A small-molecule ligand and the protein it binds are described below.
Small molecule (SMILES): CC(C)(C)C(=O)N[C@@H](C(=O)NO)c1ccc(-c2ccc(CO)cc2)cc1

Sequence of chain 1.E:
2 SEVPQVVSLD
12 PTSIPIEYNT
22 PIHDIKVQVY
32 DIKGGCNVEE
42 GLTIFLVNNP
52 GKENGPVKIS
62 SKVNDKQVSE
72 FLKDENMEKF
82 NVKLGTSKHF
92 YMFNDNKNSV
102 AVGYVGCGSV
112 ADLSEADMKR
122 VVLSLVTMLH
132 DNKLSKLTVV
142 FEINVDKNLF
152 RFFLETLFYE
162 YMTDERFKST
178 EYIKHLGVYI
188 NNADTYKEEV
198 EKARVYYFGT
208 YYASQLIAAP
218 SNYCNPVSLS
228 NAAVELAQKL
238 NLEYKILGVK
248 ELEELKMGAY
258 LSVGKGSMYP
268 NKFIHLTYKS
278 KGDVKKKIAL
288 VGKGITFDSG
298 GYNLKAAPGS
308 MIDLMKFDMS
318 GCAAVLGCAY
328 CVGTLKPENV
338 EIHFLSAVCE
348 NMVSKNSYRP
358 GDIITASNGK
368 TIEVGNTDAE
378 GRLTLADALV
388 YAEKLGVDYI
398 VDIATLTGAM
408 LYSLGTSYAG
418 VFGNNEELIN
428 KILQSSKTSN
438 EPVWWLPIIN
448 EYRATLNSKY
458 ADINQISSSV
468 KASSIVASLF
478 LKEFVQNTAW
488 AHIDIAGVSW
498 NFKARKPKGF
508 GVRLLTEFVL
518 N

Binding-site contacts:
Ligand atom C15 contacts residue GLY405 of chain 1.E at 3.8 Å.
Ligand atom O01 contacts residue GLY405 of chain 1.E at 3.2 Å (h-bond).
Ligand atom C13 contacts residue GLY405 of chain 1.E at 3.8 Å.
Ligand atom O11 contacts residue ZN1 of chain 1.JA at 2.8 Å.
Ligand atom C18 contacts residue ALA493 of chain 1.E at 3.8 Å (hydrophobic).
Ligand atom C19 contacts residue ALA493 of chain 1.E at 3.8 Å (hydrophobic).
Ligand atom N10 contacts residue ASP375 of chain 1.E at 2.9 Å (salt-bridge).
Ligand atom C20 contacts residue LEU408 of chain 1.E at 3.6 Å (hydrophobic).
Ligand atom O22 contacts residue MET308 of chain 1.E at 3.7 Å.
Ligand atom O22 contacts residue LEU408 of chain 1.E at 3.6 Å.
Ligand atom O12 contacts residue ASP375 of chain 1.E at 2.8 Å (salt-bridge).
Ligand atom O11 contacts residue CO31 of chain 1.IA at 2.1 Å (h-bond).
Ligand atom C08 contacts residue LEU403 of chain 1.E at 3.3 Å (hydrophobic).
Ligand atom C09 contacts residue LYS302 of chain 1.E at 3.8 Å.
Ligand atom N10 contacts residue ASP295 of chain 1.E at 3.1 Å (salt-bridge).
Ligand atom C26 contacts residue LYS302 of chain 1.E at 3.7 Å.
Ligand atom O12 contacts residue ASP295 of chain 1.E at 2.9 Å (salt-bridge).
Ligand atom N10 contacts residue LYS290 of chain 1.E at 3.5 Å (salt-bridge).
Ligand atom N10 contacts residue GLU377 of chain 1.E at 3.6 Å.
Ligand atom O11 contacts residue ZN1 of chain 1.KA at 3.5 Å.
Ligand atom O11 contacts residue ASP375 of chain 1.E at 3.8 Å.
Ligand atom C14 contacts residue LEU403 of chain 1.E at 3.7 Å (hydrophobic).
Ligand atom C09 contacts residue ZN1 of chain 1.KA at 2.5 Å.
Ligand atom C14 contacts residue GLY405 of chain 1.E at 3.7 Å.
Ligand atom N10 contacts residue CO31 of chain 1.IA at 3.4 Å (h-bond).
Ligand atom O12 contacts residue ZN1 of chain 1.KA at 2.2 Å.
Ligand atom N10 contacts residue ZN1 of chain 1.KA at 2.3 Å.
Ligand atom O01 contacts residue THR404 of chain 1.E at 3.2 Å.
Ligand atom C16 contacts residue GLY405 of chain 1.E at 3.7 Å.
Ligand atom O01 contacts residue LEU403 of chain 1.E at 3.6 Å.
Ligand atom C21 contacts residue LEU408 of chain 1.E at 3.7 Å (hydrophobic).
Ligand atom N10 contacts residue ZN1 of chain 1.JA at 2.3 Å.
Ligand atom C09 contacts residue ASP375 of chain 1.E at 3.0 Å.
Ligand atom O11 contacts residue LEU403 of chain 1.E at 2.8 Å (h-bond).
Ligand atom O11 contacts residue LYS290 of chain 1.E at 3.0 Å (salt-bridge).
Ligand atom O12 contacts residue LYS302 of chain 1.E at 2.6 Å (salt-bridge).
Ligand atom C09 contacts residue ASP295 of chain 1.E at 3.4 Å.
Ligand atom C21 contacts residue PHE499 of chain 1.E at 3.4 Å (hydrophobic).
Ligand atom C19 contacts residue LEU408 of chain 1.E at 3.6 Å (hydrophobic).
Ligand atom C09 contacts residue ZN1 of chain 1.JA at 3.5 Å.